This small molecule binds to this protein.
Small molecule (SMILES): C[C@@H]1O[C@@H](O[C@H]2CO[C@H](CO)[C@@H](O)[C@@H]2O)C[C@](C)(N)[C@@H]1O

Sequence of chain 1.B:
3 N

Sequence of chain 1.A:
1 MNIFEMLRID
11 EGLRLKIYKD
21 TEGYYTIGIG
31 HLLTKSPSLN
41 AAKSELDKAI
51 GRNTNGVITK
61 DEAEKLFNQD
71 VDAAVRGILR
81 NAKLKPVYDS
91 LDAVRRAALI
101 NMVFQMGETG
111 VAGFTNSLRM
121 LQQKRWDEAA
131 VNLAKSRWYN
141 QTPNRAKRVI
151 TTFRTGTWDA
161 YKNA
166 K

Binding-site contacts:
Ligand atom C6 contacts residue OMY6 of chain 1.B at 3.3 Å.
Ligand atom C5A contacts residue OMZ2 of chain 1.B at 3.9 Å.
Ligand atom O2 contacts residue GHP4 of chain 1.B at 3.0 Å (h-bond).
Ligand atom C1 contacts residue OMZ2 of chain 1.B at 3.3 Å.
Ligand atom O2 contacts residue OMZ2 of chain 1.B at 3.3 Å (h-bond).
Ligand atom C5 contacts residue OMY6 of chain 1.B at 3.6 Å.
Ligand atom C1 contacts residue GHP4 of chain 1.B at 1.4 Å.
Ligand atom C5 contacts residue DAL168 of chain 1.A at 4.3 Å.
Ligand atom O5 contacts residue OMY6 of chain 1.B at 3.1 Å (h-bond).
Ligand atom C5 contacts residue CCS165 of chain 1.A at 4.0 Å.
Ligand atom O5 contacts residue OMZ2 of chain 1.B at 3.8 Å.
Ligand atom O4 contacts residue CCS165 of chain 1.A at 3.5 Å (h-bond).
Ligand atom C2 contacts residue OMZ2 of chain 1.B at 3.9 Å.
Ligand atom C2 contacts residue OMZ2 of chain 1.B at 4.1 Å.
Ligand atom C5 contacts residue GHP4 of chain 1.B at 3.6 Å.
Ligand atom N3 contacts residue GHP4 of chain 1.B at 4.2 Å.
Ligand atom O6 contacts residue OMY6 of chain 1.B at 3.9 Å.
Ligand atom O6 contacts residue CCS165 of chain 1.A at 3.5 Å (h-bond).
Ligand atom C5 contacts residue OMZ2 of chain 1.B at 4.5 Å.
Ligand atom N3 contacts residue OMZ2 of chain 1.B at 4.0 Å.
Ligand atom C4 contacts residue GHP4 of chain 1.B at 4.2 Å.
Ligand atom O5 contacts residue DAL168 of chain 1.A at 4.4 Å.
Ligand atom C3 contacts residue GHP4 of chain 1.B at 3.8 Å.
Ligand atom C6 contacts residue CCS165 of chain 1.A at 3.0 Å.
Ligand atom C2 contacts residue GHP4 of chain 1.B at 3.6 Å.
Ligand atom C1 contacts residue OMY6 of chain 1.B at 3.5 Å.
Ligand atom C1 contacts residue DAL168 of chain 1.A at 4.2 Å.
Ligand atom C1 contacts residue GHP4 of chain 1.B at 3.3 Å.
Ligand atom C4 contacts residue CCS165 of chain 1.A at 4.2 Å.
Ligand atom C1 contacts residue OMZ2 of chain 1.B at 3.1 Å.
Ligand atom C2 contacts residue GHP4 of chain 1.B at 2.4 Å.
Ligand atom O5 contacts residue GHP4 of chain 1.B at 2.3 Å (h-bond).